Sequence of chain 1.G:
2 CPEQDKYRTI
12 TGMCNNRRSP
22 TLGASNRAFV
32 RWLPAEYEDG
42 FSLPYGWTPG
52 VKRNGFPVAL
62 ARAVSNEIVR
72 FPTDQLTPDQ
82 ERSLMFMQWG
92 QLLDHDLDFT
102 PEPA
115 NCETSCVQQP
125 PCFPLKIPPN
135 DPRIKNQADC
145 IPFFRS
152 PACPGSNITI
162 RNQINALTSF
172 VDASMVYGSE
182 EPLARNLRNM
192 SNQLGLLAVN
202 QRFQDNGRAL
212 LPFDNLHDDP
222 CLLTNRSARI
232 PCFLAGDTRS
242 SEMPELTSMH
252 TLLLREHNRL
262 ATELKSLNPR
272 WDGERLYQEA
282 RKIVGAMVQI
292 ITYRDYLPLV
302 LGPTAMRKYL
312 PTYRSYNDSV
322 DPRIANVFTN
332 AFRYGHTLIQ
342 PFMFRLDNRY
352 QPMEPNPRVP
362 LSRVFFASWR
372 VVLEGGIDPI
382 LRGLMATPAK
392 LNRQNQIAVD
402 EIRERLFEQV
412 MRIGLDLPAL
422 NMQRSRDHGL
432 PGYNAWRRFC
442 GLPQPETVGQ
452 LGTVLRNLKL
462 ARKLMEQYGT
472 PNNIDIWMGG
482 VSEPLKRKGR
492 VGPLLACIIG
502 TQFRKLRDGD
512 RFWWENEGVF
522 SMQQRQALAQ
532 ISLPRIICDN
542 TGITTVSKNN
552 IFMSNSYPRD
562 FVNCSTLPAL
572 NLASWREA

The small molecule below binds the protein below.
Small molecule (SMILES): CC(=O)N[C@H]1[C@H](O[C@H]2[C@H](O)[C@@H](NC(C)=O)CO[C@@H]2CO)O[C@H](CO)[C@@H](O[C@@H]2O[C@H](CO)[C@@H](O)[C@H](O)[C@@H]2O)[C@@H]1O

Binding-site contacts:
Ligand atom C8 contacts residue ASN226 of chain 1.G at 4.3 Å.
Ligand atom C5 contacts residue SER228 of chain 1.G at 4.2 Å.
Ligand atom O5 contacts residue SER228 of chain 1.G at 4.3 Å.
Ligand atom C4 contacts residue ASN226 of chain 1.G at 4.2 Å.
Ligand atom C5 contacts residue ASN226 of chain 1.G at 3.6 Å.
Ligand atom C2 contacts residue ASN226 of chain 1.G at 2.5 Å.
Ligand atom O6 contacts residue LEU374 of chain 1.G at 3.9 Å.
Ligand atom C1 contacts residue ASN226 of chain 1.G at 1.4 Å.
Ligand atom O5 contacts residue TRP370 of chain 1.G at 3.8 Å.
Ligand atom C2 contacts residue TRP370 of chain 1.G at 4.0 Å (hydrophobic).
Ligand atom C7 contacts residue ASN226 of chain 1.G at 3.5 Å.
Ligand atom N2 contacts residue ASN226 of chain 1.G at 2.8 Å (h-bond).
Ligand atom C3 contacts residue ASN226 of chain 1.G at 3.8 Å.
Ligand atom C1 contacts residue ALA229 of chain 1.G at 4.4 Å (hydrophobic).
Ligand atom O5 contacts residue ALA229 of chain 1.G at 4.0 Å.
Ligand atom O5 contacts residue ASN226 of chain 1.G at 2.4 Å (h-bond).
Ligand atom C6 contacts residue LEU374 of chain 1.G at 3.9 Å (hydrophobic).
Ligand atom O6 contacts residue TRP370 of chain 1.G at 4.1 Å.
Ligand atom O7 contacts residue ASN226 of chain 1.G at 4.0 Å.
Ligand atom C1 contacts residue SER228 of chain 1.G at 4.0 Å.
Ligand atom O7 contacts residue TRP370 of chain 1.G at 3.9 Å.
Ligand atom C1 contacts residue TRP370 of chain 1.G at 4.1 Å (hydrophobic).